Sequence of chain 1.B:
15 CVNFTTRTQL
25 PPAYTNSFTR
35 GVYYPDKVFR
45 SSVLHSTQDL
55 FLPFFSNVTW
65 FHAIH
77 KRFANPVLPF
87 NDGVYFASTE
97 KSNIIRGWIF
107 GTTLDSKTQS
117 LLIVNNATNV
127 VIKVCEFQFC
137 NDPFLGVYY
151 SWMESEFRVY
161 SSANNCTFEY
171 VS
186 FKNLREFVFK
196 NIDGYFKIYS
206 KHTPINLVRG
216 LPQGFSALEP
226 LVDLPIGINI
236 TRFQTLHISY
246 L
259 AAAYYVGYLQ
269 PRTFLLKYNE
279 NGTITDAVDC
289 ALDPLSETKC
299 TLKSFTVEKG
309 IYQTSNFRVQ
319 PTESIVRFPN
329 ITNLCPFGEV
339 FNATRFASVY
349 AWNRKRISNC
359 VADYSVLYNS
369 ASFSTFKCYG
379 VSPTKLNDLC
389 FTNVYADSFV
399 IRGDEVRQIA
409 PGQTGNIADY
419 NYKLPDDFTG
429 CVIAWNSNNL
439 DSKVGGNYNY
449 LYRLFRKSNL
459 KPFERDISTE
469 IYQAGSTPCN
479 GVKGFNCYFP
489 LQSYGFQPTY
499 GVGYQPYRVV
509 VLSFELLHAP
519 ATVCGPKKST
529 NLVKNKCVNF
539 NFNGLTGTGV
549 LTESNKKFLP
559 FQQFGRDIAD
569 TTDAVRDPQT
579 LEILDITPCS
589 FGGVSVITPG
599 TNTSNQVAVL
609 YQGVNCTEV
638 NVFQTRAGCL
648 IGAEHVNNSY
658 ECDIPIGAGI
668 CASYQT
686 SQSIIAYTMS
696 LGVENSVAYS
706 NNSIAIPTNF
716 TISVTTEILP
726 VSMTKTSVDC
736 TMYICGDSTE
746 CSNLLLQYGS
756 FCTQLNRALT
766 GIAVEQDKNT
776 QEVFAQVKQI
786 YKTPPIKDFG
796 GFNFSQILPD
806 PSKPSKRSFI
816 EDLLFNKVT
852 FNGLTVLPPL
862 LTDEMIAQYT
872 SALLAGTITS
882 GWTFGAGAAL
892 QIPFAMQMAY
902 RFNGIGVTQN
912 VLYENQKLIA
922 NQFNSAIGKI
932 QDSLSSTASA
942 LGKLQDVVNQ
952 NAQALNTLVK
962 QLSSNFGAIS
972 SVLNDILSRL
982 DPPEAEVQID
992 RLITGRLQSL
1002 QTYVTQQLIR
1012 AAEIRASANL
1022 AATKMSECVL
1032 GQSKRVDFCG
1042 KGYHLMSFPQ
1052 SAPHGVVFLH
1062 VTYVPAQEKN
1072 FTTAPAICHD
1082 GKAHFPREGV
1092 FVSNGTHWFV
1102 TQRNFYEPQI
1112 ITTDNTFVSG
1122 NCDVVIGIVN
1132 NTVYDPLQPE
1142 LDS

A small-molecule ligand and the protein it binds are described below.
Small molecule (SMILES): CC(=O)N[C@@H]1[C@@H](O)[C@H](O)[C@@H](CO)O[C@H]1O

Binding-site contacts:
Ligand atom C1 contacts residue ASN654 of chain 1.B at 1.4 Å.
Ligand atom C7 contacts residue ASN654 of chain 1.B at 3.5 Å.
Ligand atom C8 contacts residue HIS652 of chain 1.B at 3.1 Å.
Ligand atom C4 contacts residue ASN654 of chain 1.B at 4.2 Å.
Ligand atom N2 contacts residue ASN654 of chain 1.B at 2.7 Å (h-bond).
Ligand atom O7 contacts residue ASN654 of chain 1.B at 4.2 Å.
Ligand atom C8 contacts residue VAL653 of chain 1.B at 4.0 Å (hydrophobic).
Ligand atom C5 contacts residue ASN654 of chain 1.B at 3.7 Å.
Ligand atom O5 contacts residue ASN654 of chain 1.B at 2.4 Å (h-bond).
Ligand atom C8 contacts residue ASN654 of chain 1.B at 3.8 Å.
Ligand atom C7 contacts residue HIS652 of chain 1.B at 4.4 Å.
Ligand atom C2 contacts residue ASN654 of chain 1.B at 2.5 Å.
Ligand atom C3 contacts residue ASN654 of chain 1.B at 3.8 Å.